Binding-site contacts:
Ligand atom C12 contacts residue MET107 of chain 1.A at 3.1 Å (hydrophobic).
Ligand atom C9 contacts residue GLY110 of chain 1.A at 3.7 Å.
Ligand atom C13 contacts residue ALA56 of chain 1.A at 3.6 Å (hydrophobic).
Ligand atom O34 contacts residue LYS58 of chain 1.A at 3.3 Å (salt-bridge).
Ligand atom N20 contacts residue GLU118 of chain 1.A at 3.6 Å.
Ligand atom C31 contacts residue LEU164 of chain 1.A at 3.6 Å (hydrophobic).
Ligand atom C7 contacts residue MET107 of chain 1.A at 3.9 Å (hydrophobic).
Ligand atom C28 contacts residue LEU164 of chain 1.A at 3.7 Å (hydrophobic).
Ligand atom N5 contacts residue MET107 of chain 1.A at 3.0 Å (h-bond).
Ligand atom N4 contacts residue LEU106 of chain 1.A at 3.7 Å.
Ligand atom C13 contacts residue GLU105 of chain 1.A at 3.7 Å.
Ligand atom C16 contacts residue LEU164 of chain 1.A at 3.8 Å (hydrophobic).
Ligand atom C33 contacts residue ARG161 of chain 1.A at 3.6 Å.
Ligand atom N4 contacts residue GLU105 of chain 1.A at 3.4 Å (salt-bridge).
Ligand atom C3 contacts residue MET107 of chain 1.A at 3.7 Å (hydrophobic).
Ligand atom C35 contacts residue ARG161 of chain 1.A at 3.1 Å.
Ligand atom C33 contacts residue LEU164 of chain 1.A at 3.6 Å (hydrophobic).
Ligand atom C35 contacts residue LEU164 of chain 1.A at 3.6 Å (hydrophobic).
Ligand atom N2 contacts residue ALA56 of chain 1.A at 3.3 Å.
Ligand atom C31 contacts residue ASN162 of chain 1.A at 3.7 Å.
Ligand atom C23 contacts residue GLU118 of chain 1.A at 3.4 Å.
Ligand atom C16 contacts residue LEU104 of chain 1.A at 3.8 Å (hydrophobic).
Ligand atom C7 contacts residue GLY110 of chain 1.A at 3.6 Å.
Ligand atom N4 contacts residue MET107 of chain 1.A at 2.7 Å (h-bond).
Ligand atom C11 contacts residue GLY110 of chain 1.A at 3.6 Å.
Ligand atom O26 contacts residue LYS58 of chain 1.A at 3.7 Å.
Ligand atom C14 contacts residue LEU164 of chain 1.A at 3.7 Å (hydrophobic).
Ligand atom N2 contacts residue GLU105 of chain 1.A at 2.6 Å (salt-bridge).
Ligand atom C33 contacts residue ASP111 of chain 1.A at 3.8 Å.
Ligand atom N1 contacts residue LEU164 of chain 1.A at 3.8 Å.
Ligand atom C22 contacts residue ALA108 of chain 1.A at 3.6 Å (hydrophobic).
Ligand atom C28 contacts residue GLY177 of chain 1.A at 3.8 Å.
Ligand atom C15 contacts residue LEU164 of chain 1.A at 3.9 Å (hydrophobic).
Ligand atom N2 contacts residue MET107 of chain 1.A at 3.5 Å (h-bond).
Ligand atom C13 contacts residue LEU164 of chain 1.A at 3.7 Å (hydrophobic).
Ligand atom C11 contacts residue ALA108 of chain 1.A at 3.4 Å (hydrophobic).
Ligand atom C12 contacts residue GLY110 of chain 1.A at 3.6 Å.
Ligand atom C6 contacts residue MET107 of chain 1.A at 3.8 Å (hydrophobic).
Ligand atom O26 contacts residue LEU104 of chain 1.A at 3.7 Å.
Ligand atom N4 contacts residue ALA56 of chain 1.A at 3.6 Å.

Sequence of chain 1.A:
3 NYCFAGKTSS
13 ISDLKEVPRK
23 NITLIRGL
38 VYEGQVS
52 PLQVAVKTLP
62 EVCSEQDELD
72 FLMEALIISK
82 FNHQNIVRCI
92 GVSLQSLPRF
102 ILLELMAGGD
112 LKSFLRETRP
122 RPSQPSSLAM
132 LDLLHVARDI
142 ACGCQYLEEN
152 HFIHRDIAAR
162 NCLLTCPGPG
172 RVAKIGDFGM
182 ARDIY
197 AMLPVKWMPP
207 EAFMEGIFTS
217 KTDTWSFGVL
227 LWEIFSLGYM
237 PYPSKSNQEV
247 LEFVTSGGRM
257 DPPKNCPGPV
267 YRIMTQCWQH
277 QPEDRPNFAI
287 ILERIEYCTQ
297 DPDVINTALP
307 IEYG

The protein below binds the small molecule below.
Small molecule (SMILES): CN1CCN(c2ccc(C(=O)Nc3n[nH]c4c3C=[N+](C(=O)[C@H](O)c3ccccc3)C4)cc2)CC1